The small molecule below binds the protein below.
Small molecule (SMILES): CC(C)[C@H](N)C(=O)O

Sequence of chain 1.B:
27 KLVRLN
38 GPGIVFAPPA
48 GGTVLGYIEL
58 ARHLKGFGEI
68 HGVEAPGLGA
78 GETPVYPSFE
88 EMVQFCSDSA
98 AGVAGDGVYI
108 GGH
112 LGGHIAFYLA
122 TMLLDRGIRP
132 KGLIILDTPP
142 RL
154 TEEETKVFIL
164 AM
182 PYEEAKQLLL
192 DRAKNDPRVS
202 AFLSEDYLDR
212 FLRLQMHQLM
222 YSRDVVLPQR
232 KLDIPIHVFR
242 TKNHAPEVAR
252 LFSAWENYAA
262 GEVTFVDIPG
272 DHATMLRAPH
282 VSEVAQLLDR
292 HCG

Binding-site contacts:
Ligand atom N contacts residue ALA47 of chain 1.B at 4.0 Å.
Ligand atom C contacts residue LEU112 of chain 1.B at 3.4 Å (hydrophobic).
Ligand atom O contacts residue PRO46 of chain 1.B at 3.8 Å.
Ligand atom CG1 contacts residue ALA47 of chain 1.B at 4.0 Å (hydrophobic).
Ligand atom CG2 contacts residue PHE161 of chain 1.B at 3.8 Å (hydrophobic).
Ligand atom CB contacts residue LEU220 of chain 1.B at 3.8 Å (hydrophobic).
Ligand atom CG2 contacts residue LEU220 of chain 1.B at 3.6 Å (hydrophobic).
Ligand atom CG1 contacts residue DPP111 of chain 1.B at 3.6 Å.
Ligand atom CG2 contacts residue MET165 of chain 1.B at 4.1 Å (hydrophobic).
Ligand atom N contacts residue DPP111 of chain 1.B at 3.2 Å (h-bond).
Ligand atom CG1 contacts residue LEU220 of chain 1.B at 3.9 Å (hydrophobic).
Ligand atom N contacts residue GLN216 of chain 1.B at 4.0 Å.
Ligand atom CB contacts residue DPP111 of chain 1.B at 3.6 Å.
Ligand atom O contacts residue LEU112 of chain 1.B at 2.9 Å (h-bond).
Ligand atom CG1 contacts residue MET165 of chain 1.B at 4.3 Å (hydrophobic).
Ligand atom O contacts residue DPP111 of chain 1.B at 2.2 Å (h-bond).
Ligand atom C contacts residue HIS273 of chain 1.B at 4.3 Å.
Ligand atom CA contacts residue DPP111 of chain 1.B at 2.4 Å.
Ligand atom CB contacts residue ALA47 of chain 1.B at 3.7 Å (hydrophobic).
Ligand atom C contacts residue ALA47 of chain 1.B at 3.8 Å (hydrophobic).
Ligand atom O contacts residue ALA47 of chain 1.B at 2.8 Å (h-bond).
Ligand atom C contacts residue PRO46 of chain 1.B at 4.1 Å (hydrophobic).
Ligand atom CA contacts residue ALA47 of chain 1.B at 4.1 Å (hydrophobic).
Ligand atom CA contacts residue HIS273 of chain 1.B at 4.3 Å.
Ligand atom C contacts residue DPP111 of chain 1.B at 1.3 Å.